Binding-site contacts:
Ligand atom C1 contacts residue GLN276 of chain 2.A at 4.1 Å.
Ligand atom O6 contacts residue SER251 of chain 2.A at 3.7 Å.
Ligand atom C7 contacts residue ASN275 of chain 2.A at 3.1 Å.
Ligand atom C3 contacts residue ASN275 of chain 2.A at 3.7 Å.
Ligand atom C7 contacts residue GLY206 of chain 2.A at 4.2 Å.
Ligand atom O6 contacts residue THR250 of chain 2.A at 3.3 Å (h-bond).
Ligand atom C1 contacts residue GLN207 of chain 2.A at 4.1 Å.
Ligand atom C4 contacts residue ASN275 of chain 2.A at 4.2 Å.
Ligand atom C2 contacts residue GLN207 of chain 2.A at 4.5 Å.
Ligand atom C6 contacts residue SER251 of chain 2.A at 3.7 Å.
Ligand atom C5 contacts residue GLN207 of chain 2.A at 3.7 Å.
Ligand atom C1 contacts residue ASN275 of chain 2.A at 1.4 Å.
Ligand atom O7 contacts residue GLY206 of chain 2.A at 3.3 Å (h-bond).
Ligand atom C6 contacts residue GLN207 of chain 2.A at 3.3 Å.
Ligand atom C2 contacts residue ASN275 of chain 2.A at 2.4 Å.
Ligand atom C8 contacts residue ASN275 of chain 2.A at 4.0 Å.
Ligand atom C4 contacts residue GLN207 of chain 2.A at 4.2 Å.
Ligand atom O5 contacts residue ASN275 of chain 2.A at 2.4 Å (h-bond).
Ligand atom N2 contacts residue ASN275 of chain 2.A at 2.8 Å (h-bond).
Ligand atom C6 contacts residue THR250 of chain 2.A at 4.3 Å.
Ligand atom C2 contacts residue GLY206 of chain 2.A at 4.1 Å.
Ligand atom C5 contacts residue ASN275 of chain 2.A at 3.6 Å.
Ligand atom O7 contacts residue ASN275 of chain 2.A at 3.1 Å (h-bond).
Ligand atom O6 contacts residue GLN207 of chain 2.A at 2.5 Å (h-bond).
Ligand atom O5 contacts residue GLY206 of chain 2.A at 4.2 Å.
Ligand atom O5 contacts residue GLN207 of chain 2.A at 3.0 Å (h-bond).
Ligand atom C1 contacts residue GLY206 of chain 2.A at 3.9 Å.

Sequence of chain 2.A:
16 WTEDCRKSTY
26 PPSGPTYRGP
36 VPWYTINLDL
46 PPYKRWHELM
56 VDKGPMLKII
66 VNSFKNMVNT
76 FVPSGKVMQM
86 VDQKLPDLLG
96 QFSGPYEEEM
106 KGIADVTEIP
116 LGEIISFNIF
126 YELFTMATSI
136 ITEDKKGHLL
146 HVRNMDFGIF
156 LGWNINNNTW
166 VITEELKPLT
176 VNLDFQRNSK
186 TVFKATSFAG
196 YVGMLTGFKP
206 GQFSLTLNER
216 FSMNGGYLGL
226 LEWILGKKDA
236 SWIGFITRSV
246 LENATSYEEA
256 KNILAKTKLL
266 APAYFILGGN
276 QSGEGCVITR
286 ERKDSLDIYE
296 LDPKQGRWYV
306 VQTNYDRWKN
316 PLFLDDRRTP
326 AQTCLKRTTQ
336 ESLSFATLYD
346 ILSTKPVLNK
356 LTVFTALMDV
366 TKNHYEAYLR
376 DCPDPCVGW

A protein and the small-molecule ligand that binds it are described below.
Small molecule (SMILES): CC(=O)N[C@H]1[C@H](O[C@H]2[C@H](O)[C@@H](NC(C)=O)CO[C@@H]2CO)O[C@H](CO)[C@@H](O)[C@@H]1O